Sequence of chain 1.A:
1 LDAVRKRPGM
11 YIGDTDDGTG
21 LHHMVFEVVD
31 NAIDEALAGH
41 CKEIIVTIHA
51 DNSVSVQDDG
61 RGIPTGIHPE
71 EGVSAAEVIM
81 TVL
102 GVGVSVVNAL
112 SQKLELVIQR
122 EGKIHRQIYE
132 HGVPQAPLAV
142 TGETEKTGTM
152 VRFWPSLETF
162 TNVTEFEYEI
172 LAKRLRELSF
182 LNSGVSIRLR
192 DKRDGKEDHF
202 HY

A protein and the small-molecule ligand that binds it are described below.
Small molecule (SMILES): COC(=O)/C=C/c1ccc(O)cc1

Binding-site contacts:
Ligand atom C8 contacts residue ILE79 of chain 1.A at 4.2 Å (hydrophobic).
Ligand atom C5 contacts residue ILE63 of chain 1.A at 4.3 Å (hydrophobic).
Ligand atom C9 contacts residue GLU35 of chain 1.A at 3.7 Å.
Ligand atom O7 contacts residue THR150 of chain 1.A at 4.2 Å.
Ligand atom C4 contacts residue THR150 of chain 1.A at 4.1 Å.
Ligand atom C6 contacts residue GLU35 of chain 1.A at 3.7 Å.
Ligand atom O12 contacts residue GLU35 of chain 1.A at 3.8 Å.
Ligand atom C6 contacts residue ASN31 of chain 1.A at 3.7 Å.
Ligand atom O7 contacts residue VAL28 of chain 1.A at 3.5 Å.
Ligand atom C10 contacts residue ILE79 of chain 1.A at 4.1 Å (hydrophobic).
Ligand atom C13 contacts residue GLU35 of chain 1.A at 3.5 Å.
Ligand atom O7 contacts residue VAL56 of chain 1.A at 4.3 Å.
Ligand atom C8 contacts residue ILE63 of chain 1.A at 3.8 Å (hydrophobic).
Ligand atom C13 contacts residue ILE79 of chain 1.A at 4.2 Å (hydrophobic).
Ligand atom C1 contacts residue ILE63 of chain 1.A at 3.6 Å (hydrophobic).
Ligand atom C5 contacts residue ASP58 of chain 1.A at 3.7 Å.
Ligand atom O7 contacts residue VAL152 of chain 1.A at 3.4 Å.
Ligand atom C2 contacts residue ILE63 of chain 1.A at 4.1 Å (hydrophobic).
Ligand atom C1 contacts residue ASN31 of chain 1.A at 3.4 Å.
Ligand atom C5 contacts residue ASN31 of chain 1.A at 3.9 Å.
Ligand atom C4 contacts residue VAL152 of chain 1.A at 3.9 Å (hydrophobic).
Ligand atom C13 contacts residue PRO64 of chain 1.A at 3.8 Å (hydrophobic).
Ligand atom C13 contacts residue ILE63 of chain 1.A at 4.3 Å (hydrophobic).
Ligand atom C2 contacts residue ASN31 of chain 1.A at 3.3 Å.
Ligand atom O7 contacts residue ALA32 of chain 1.A at 4.2 Å.
Ligand atom C5 contacts residue THR150 of chain 1.A at 3.6 Å.
Ligand atom C9 contacts residue ILE63 of chain 1.A at 3.8 Å (hydrophobic).
Ligand atom C4 contacts residue ALA32 of chain 1.A at 4.2 Å (hydrophobic).
Ligand atom C6 contacts residue ILE63 of chain 1.A at 3.7 Å (hydrophobic).
Ligand atom O11 contacts residue ILE79 of chain 1.A at 3.7 Å.
Ligand atom C5 contacts residue ALA32 of chain 1.A at 3.9 Å (hydrophobic).
Ligand atom C4 contacts residue VAL28 of chain 1.A at 4.2 Å (hydrophobic).
Ligand atom C8 contacts residue ASN31 of chain 1.A at 3.8 Å.
Ligand atom C3 contacts residue VAL105 of chain 1.A at 4.0 Å (hydrophobic).
Ligand atom C3 contacts residue VAL152 of chain 1.A at 3.9 Å (hydrophobic).
Ligand atom C6 contacts residue THR150 of chain 1.A at 4.2 Å.
Ligand atom C2 contacts residue VAL105 of chain 1.A at 4.0 Å (hydrophobic).
Ligand atom C3 contacts residue ASN31 of chain 1.A at 3.6 Å.
Ligand atom C5 contacts residue GLU35 of chain 1.A at 4.1 Å.
Ligand atom C4 contacts residue ASN31 of chain 1.A at 3.9 Å.